The protein below binds the small molecule below.
Small molecule (SMILES): Nc1ncnc2c1ncn2[C@@H]1O[C@H](COP(=O)(O)OP(=O)(O)OC[C@H]2O[C@@H]([n+]3cccc(C(=O)O)c3)[C@H](O)[C@@H]2O)[C@@H](O)[C@H]1O

Binding-site contacts:
Ligand atom O2D contacts residue PHE123 of chain 1.A at 3.6 Å.
Ligand atom C5N contacts residue FMN1 of chain 1.H at 3.5 Å.
Ligand atom C6N contacts residue FMN1 of chain 1.H at 3.6 Å.
Ligand atom O14 contacts residue LYS13 of chain 1.B at 3.5 Å.
Ligand atom C6N contacts residue PHE123 of chain 1.A at 3.4 Å (hydrophobic).
Ligand atom O7N contacts residue FMN1 of chain 1.H at 3.6 Å (h-bond).
Ligand atom O4D contacts residue FMN1 of chain 1.H at 3.4 Å (h-bond).
Ligand atom C4N contacts residue THR40 of chain 1.A at 3.5 Å.
Ligand atom C5N contacts residue PHE123 of chain 1.A at 3.4 Å (hydrophobic).
Ligand atom C7N contacts residue FMN1 of chain 1.H at 3.3 Å.
Ligand atom N9A contacts residue PHE198 of chain 1.B at 3.8 Å.
Ligand atom C3B contacts residue PHE198 of chain 1.B at 3.6 Å (hydrophobic).
Ligand atom O4D contacts residue ASN70 of chain 1.B at 3.0 Å (h-bond).
Ligand atom C7N contacts residue THR40 of chain 1.A at 3.8 Å.
Ligand atom O8N contacts residue FMN1 of chain 1.H at 2.7 Å (h-bond).
Ligand atom C2N contacts residue FMN1 of chain 1.H at 3.5 Å.
Ligand atom O11 contacts residue PHE69 of chain 1.B at 3.5 Å.
Ligand atom O3D contacts residue TYR67 of chain 1.B at 3.4 Å.
Ligand atom C2A contacts residue ALA112 of chain 1.A at 3.6 Å (hydrophobic).
Ligand atom O3D contacts residue THR66 of chain 1.B at 3.7 Å.
Ligand atom O8N contacts residue THR40 of chain 1.A at 2.7 Å (h-bond).
Ligand atom C6N contacts residue GLY165 of chain 1.B at 3.7 Å.
Ligand atom N1A contacts residue ARG106 of chain 1.A at 2.8 Å (salt-bridge).
Ligand atom C4N contacts residue SER39 of chain 1.A at 3.2 Å.
Ligand atom O4D contacts residue GLY165 of chain 1.B at 3.6 Å.
Ligand atom O13 contacts residue LYS13 of chain 1.B at 3.0 Å (salt-bridge).
Ligand atom O14 contacts residue LYS73 of chain 1.B at 3.0 Å (salt-bridge).
Ligand atom C5D contacts residue PHE69 of chain 1.B at 3.8 Å (hydrophobic).
Ligand atom C4D contacts residue ASN70 of chain 1.B at 3.4 Å.
Ligand atom N1N contacts residue FMN1 of chain 1.H at 3.4 Å (h-bond).
Ligand atom C3N contacts residue THR40 of chain 1.A at 3.8 Å.
Ligand atom C1D contacts residue GLY165 of chain 1.B at 3.7 Å.
Ligand atom N6A contacts residue PHE107 of chain 1.A at 3.4 Å.
Ligand atom N6A contacts residue ARG106 of chain 1.A at 3.1 Å (salt-bridge).
Ligand atom C6A contacts residue ARG106 of chain 1.A at 3.4 Å.
Ligand atom C2B contacts residue PHE198 of chain 1.B at 3.4 Å (hydrophobic).
Ligand atom C3N contacts residue FMN1 of chain 1.H at 3.2 Å.
Ligand atom C4N contacts residue FMN1 of chain 1.H at 3.0 Å.
Ligand atom C5N contacts residue SER39 of chain 1.A at 3.4 Å.
Ligand atom C5D contacts residue ASN70 of chain 1.B at 3.8 Å.

Sequence of chain 1.A:
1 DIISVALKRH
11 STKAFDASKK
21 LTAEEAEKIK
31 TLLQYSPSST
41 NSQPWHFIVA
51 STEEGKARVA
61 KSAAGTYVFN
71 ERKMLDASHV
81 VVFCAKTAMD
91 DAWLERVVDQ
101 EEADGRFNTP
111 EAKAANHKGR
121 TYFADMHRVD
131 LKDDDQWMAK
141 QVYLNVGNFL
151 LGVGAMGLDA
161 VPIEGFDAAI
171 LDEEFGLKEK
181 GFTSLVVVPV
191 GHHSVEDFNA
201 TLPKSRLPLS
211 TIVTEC

Sequence of chain 1.B:
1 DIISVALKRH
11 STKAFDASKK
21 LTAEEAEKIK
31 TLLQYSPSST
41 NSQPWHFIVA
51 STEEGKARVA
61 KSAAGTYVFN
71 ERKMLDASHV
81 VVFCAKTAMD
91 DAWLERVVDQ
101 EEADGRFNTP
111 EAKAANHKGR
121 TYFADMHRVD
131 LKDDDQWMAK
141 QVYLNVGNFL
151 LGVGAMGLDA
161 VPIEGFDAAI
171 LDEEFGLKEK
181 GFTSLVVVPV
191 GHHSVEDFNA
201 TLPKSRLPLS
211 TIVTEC